Sequence of chain 1.B:
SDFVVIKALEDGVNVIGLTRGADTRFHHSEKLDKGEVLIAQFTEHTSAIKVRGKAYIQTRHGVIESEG

Binding-site contacts:
Ligand atom N contacts residue THR28 of chain 1.B at 2.8 Å (h-bond).
Ligand atom CB contacts residue SER51 of chain 1.B at 3.5 Å.
Ligand atom CZ2 contacts residue ILE53 of chain 1.C at 3.9 Å (hydrophobic).
Ligand atom CD1 contacts residue GLN45 of chain 1.C at 3.5 Å.
Ligand atom N contacts residue THR23 of chain 1.B at 2.9 Å (h-bond).
Ligand atom CZ3 contacts residue HIS32 of chain 1.C at 3.8 Å.
Ligand atom CG contacts residue SER51 of chain 1.B at 4.0 Å.
Ligand atom NE1 contacts residue ALA44 of chain 1.C at 3.8 Å.
Ligand atom O contacts residue ARG24 of chain 1.B at 3.5 Å.
Ligand atom CH2 contacts residue ILE20 of chain 1.C at 4.0 Å (hydrophobic).
Ligand atom CZ2 contacts residue THR50 of chain 1.C at 3.9 Å.
Ligand atom OXT contacts residue THR50 of chain 1.C at 2.8 Å (h-bond).
Ligand atom CA contacts residue THR28 of chain 1.B at 3.2 Å.
Ligand atom CD1 contacts residue THR47 of chain 1.C at 3.8 Å.
Ligand atom C contacts residue SER51 of chain 1.B at 3.8 Å.
Ligand atom CE3 contacts residue HIS32 of chain 1.C at 3.8 Å.
Ligand atom C contacts residue GLY25 of chain 1.B at 3.4 Å.
Ligand atom O contacts residue THR23 of chain 1.B at 4.0 Å.
Ligand atom CA contacts residue THR23 of chain 1.B at 3.8 Å.
Ligand atom O contacts residue THR47 of chain 1.C at 3.7 Å.
Ligand atom CD1 contacts residue SER51 of chain 1.B at 3.7 Å.
Ligand atom N contacts residue ARG24 of chain 1.B at 4.0 Å.
Ligand atom CA contacts residue GLY25 of chain 1.B at 3.6 Å.
Ligand atom N contacts residue GLY25 of chain 1.B at 2.8 Å (h-bond).
Ligand atom CB contacts residue THR28 of chain 1.B at 3.6 Å.
Ligand atom CB contacts residue THR23 of chain 1.B at 3.8 Å.
Ligand atom N contacts residue ASP27 of chain 1.B at 3.1 Å (salt-bridge).
Ligand atom NE1 contacts residue GLN45 of chain 1.C at 2.9 Å (h-bond).
Ligand atom CZ2 contacts residue ALA44 of chain 1.C at 4.0 Å (hydrophobic).
Ligand atom C contacts residue THR50 of chain 1.C at 3.9 Å.
Ligand atom OXT contacts residue HIS49 of chain 1.C at 3.9 Å.
Ligand atom OXT contacts residue THR47 of chain 1.C at 2.6 Å (h-bond).
Ligand atom C contacts residue THR47 of chain 1.C at 3.5 Å.
Ligand atom CE2 contacts residue GLN45 of chain 1.C at 4.0 Å.
Ligand atom O contacts residue SER51 of chain 1.B at 3.1 Å (h-bond).
Ligand atom O contacts residue GLY25 of chain 1.B at 3.0 Å (h-bond).
Ligand atom CE3 contacts residue HIS31 of chain 1.C at 4.0 Å.
Ligand atom CZ3 contacts residue GLY21 of chain 1.C at 3.6 Å.
Ligand atom CH2 contacts residue GLY21 of chain 1.C at 3.4 Å.
Ligand atom CE2 contacts residue ALA44 of chain 1.C at 4.0 Å (hydrophobic).

Sequence of chain 1.C:
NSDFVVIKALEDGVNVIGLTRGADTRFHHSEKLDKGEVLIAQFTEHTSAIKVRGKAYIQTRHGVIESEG

A protein and the small-molecule ligand that binds it are described below.
Small molecule (SMILES): N[C@@H](Cc1c[nH]c2ccccc12)C(=O)O